Binding-site contacts:
Ligand atom C3 contacts residue ASN219 of chain 1.A at 3.9 Å.
Ligand atom O10 contacts residue PHE187 of chain 1.A at 4.0 Å.
Ligand atom C9 contacts residue TRP147 of chain 1.A at 4.1 Å (hydrophobic).
Ligand atom O3 contacts residue ASN219 of chain 1.A at 3.1 Å (h-bond).
Ligand atom O9 contacts residue ASP184 of chain 1.A at 2.7 Å (salt-bridge).
Ligand atom C1 contacts residue SER130 of chain 1.A at 3.5 Å.
Ligand atom O8 contacts residue TRP147 of chain 1.A at 3.9 Å.
Ligand atom O9 contacts residue SER222 of chain 1.A at 3.0 Å (h-bond).
Ligand atom C9 contacts residue ASP184 of chain 1.A at 3.3 Å.
Ligand atom C11 contacts residue THR149 of chain 1.A at 3.5 Å.
Ligand atom C10 contacts residue THR129 of chain 1.A at 3.9 Å.
Ligand atom C8 contacts residue ASP184 of chain 1.A at 3.5 Å.
Ligand atom O2 contacts residue ASN219 of chain 1.A at 2.5 Å (h-bond).
Ligand atom C11 contacts residue TRP147 of chain 1.A at 3.8 Å (hydrophobic).
Ligand atom O1A contacts residue ILE220 of chain 1.A at 3.8 Å.
Ligand atom C11 contacts residue THR129 of chain 1.A at 3.9 Å.
Ligand atom O9 contacts residue TYR92 of chain 1.A at 3.2 Å (h-bond).
Ligand atom N5 contacts residue THR129 of chain 1.A at 2.9 Å (h-bond).
Ligand atom O9 contacts residue HIS177 of chain 1.A at 3.2 Å (h-bond).
Ligand atom O4 contacts residue THR129 of chain 1.A at 3.4 Å (h-bond).
Ligand atom C2 contacts residue ASN219 of chain 1.A at 3.6 Å.
Ligand atom C8 contacts residue TYR92 of chain 1.A at 3.9 Å (hydrophobic).
Ligand atom C4 contacts residue THR129 of chain 1.A at 3.2 Å.
Ligand atom O7 contacts residue PHE187 of chain 1.A at 3.8 Å.
Ligand atom C1 contacts residue SER131 of chain 1.A at 4.0 Å.
Ligand atom C9 contacts residue TYR92 of chain 1.A at 3.6 Å (hydrophobic).
Ligand atom C9 contacts residue HIS177 of chain 1.A at 3.3 Å.
Ligand atom O3 contacts residue ARG216 of chain 1.A at 4.1 Å.
Ligand atom O8 contacts residue ASP184 of chain 1.A at 4.1 Å.
Ligand atom C11 contacts residue GLY128 of chain 1.A at 3.7 Å.
Ligand atom C5 contacts residue THR129 of chain 1.A at 3.6 Å.
Ligand atom C1 contacts residue SER131 of chain 1.A at 3.9 Å.
Ligand atom O1B contacts residue SER130 of chain 1.A at 3.3 Å (h-bond).
Ligand atom O1B contacts residue SER131 of chain 1.A at 2.8 Å (h-bond).
Ligand atom O10 contacts residue PRO188 of chain 1.A at 3.7 Å.
Ligand atom O1A contacts residue SER130 of chain 1.A at 3.0 Å (h-bond).
Ligand atom C7 contacts residue TRP147 of chain 1.A at 3.8 Å (hydrophobic).
Ligand atom O8 contacts residue TYR92 of chain 1.A at 2.9 Å (h-bond).
Ligand atom C8 contacts residue TRP147 of chain 1.A at 4.1 Å (hydrophobic).
Ligand atom O7 contacts residue PRO188 of chain 1.A at 3.5 Å.

Sequence of chain 1.A:
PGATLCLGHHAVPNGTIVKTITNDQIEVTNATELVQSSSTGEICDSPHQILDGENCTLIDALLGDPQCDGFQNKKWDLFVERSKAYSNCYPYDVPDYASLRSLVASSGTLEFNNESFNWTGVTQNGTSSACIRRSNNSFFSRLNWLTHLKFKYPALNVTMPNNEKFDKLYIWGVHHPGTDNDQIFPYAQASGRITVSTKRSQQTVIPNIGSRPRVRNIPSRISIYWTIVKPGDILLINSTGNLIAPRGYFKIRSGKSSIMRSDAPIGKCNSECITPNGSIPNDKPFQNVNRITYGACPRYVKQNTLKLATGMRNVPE

This small molecule binds to this protein.
Small molecule (SMILES): CC(=O)N[C@H]1[C@H]([C@H](O)[C@H](O)CO)O[C@@](OC[C@H]2O[C@@H](O)[C@H](O)[C@@H](O)[C@H]2O)(C(=O)O)C[C@@H]1O